Binding-site contacts:
Ligand atom C8 contacts residue PRO175 of chain 1.I at 4.4 Å (hydrophobic).
Ligand atom N2 contacts residue LEU174 of chain 1.I at 4.5 Å.
Ligand atom C8 contacts residue GLY172 of chain 1.I at 4.1 Å.
Ligand atom C8 contacts residue THR173 of chain 1.I at 4.3 Å.
Ligand atom C4 contacts residue ASN83 of chain 1.I at 4.3 Å.
Ligand atom C5 contacts residue ASN83 of chain 1.I at 3.7 Å.
Ligand atom C8 contacts residue LEU174 of chain 1.I at 3.9 Å (hydrophobic).
Ligand atom O7 contacts residue LYS176 of chain 1.I at 3.9 Å.
Ligand atom C7 contacts residue LEU174 of chain 1.I at 4.2 Å (hydrophobic).
Ligand atom O7 contacts residue PRO175 of chain 1.I at 4.5 Å.
Ligand atom O5 contacts residue ASN83 of chain 1.I at 2.5 Å (h-bond).
Ligand atom C6 contacts residue GLY172 of chain 1.I at 3.6 Å.
Ligand atom O6 contacts residue THR173 of chain 1.I at 4.2 Å.
Ligand atom C4 contacts residue LEU174 of chain 1.I at 4.3 Å (hydrophobic).
Ligand atom C1 contacts residue ASN83 of chain 1.I at 1.5 Å.
Ligand atom O4 contacts residue LEU174 of chain 1.I at 4.1 Å.
Ligand atom O6 contacts residue LEU174 of chain 1.I at 2.9 Å (h-bond).
Ligand atom C5 contacts residue LEU174 of chain 1.I at 3.3 Å (hydrophobic).
Ligand atom N2 contacts residue ASN83 of chain 1.I at 2.8 Å (h-bond).
Ligand atom O6 contacts residue GLY172 of chain 1.I at 3.5 Å (h-bond).
Ligand atom C2 contacts residue ASN83 of chain 1.I at 2.5 Å.
Ligand atom O5 contacts residue LEU174 of chain 1.I at 4.2 Å.
Ligand atom C7 contacts residue ASN83 of chain 1.I at 3.9 Å.
Ligand atom C7 contacts residue LYS176 of chain 1.I at 4.4 Å.
Ligand atom O6 contacts residue LYS176 of chain 1.I at 3.0 Å (salt-bridge).
Ligand atom C6 contacts residue THR173 of chain 1.I at 4.2 Å.
Ligand atom C3 contacts residue ASN83 of chain 1.I at 3.8 Å.
Ligand atom C6 contacts residue LYS176 of chain 1.I at 4.1 Å.
Ligand atom C6 contacts residue LEU174 of chain 1.I at 3.3 Å (hydrophobic).
Ligand atom O4 contacts residue LYS176 of chain 1.I at 4.2 Å.

Sequence of chain 1.I:
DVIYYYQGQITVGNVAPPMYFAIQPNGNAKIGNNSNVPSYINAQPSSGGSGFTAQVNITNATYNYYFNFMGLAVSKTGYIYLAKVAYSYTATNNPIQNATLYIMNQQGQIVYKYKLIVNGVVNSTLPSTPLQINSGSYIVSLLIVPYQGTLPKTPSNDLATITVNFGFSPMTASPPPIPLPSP

The protein below binds the small molecule below.
Small molecule (SMILES): CC(=O)N[C@H]1[C@H](O[C@H]2[C@H](O)[C@@H](NC(C)=O)CO[C@@H]2CO)O[C@H](CO[C@H]2O[C@H](CO)[C@@H](O)[C@H](O)[C@@H]2O)[C@@H](O[C@H]2O[C@H](CO)[C@@H](O)[C@H](O)[C@@H]2O)[C@@H]1O[C@@H]1O[C@H](CS(=O)(=O)O)[C@@H](O[C@@H]2O[C@H](CO)[C@@H](O)[C@H](O)[C@H]2O)[C@H](O)[C@H]1O